This protein binds this small molecule.
Small molecule (SMILES): Cc1ccncc1NC(=O)[C@@H]1C[C@H]1CF

Binding-site contacts:
Ligand atom C10 contacts residue HIS41 of chain 1.A at 3.5 Å.
Ligand atom N contacts residue HIS163 of chain 1.A at 3.0 Å (h-bond).
Ligand atom C7 contacts residue HIS41 of chain 1.A at 4.0 Å.
Ligand atom C2 contacts residue ASN142 of chain 1.A at 3.7 Å.
Ligand atom C3 contacts residue PHE140 of chain 1.A at 3.3 Å (hydrophobic).
Ligand atom C5 contacts residue GLU166 of chain 1.A at 4.1 Å.
Ligand atom C9 contacts residue HIS164 of chain 1.A at 3.8 Å.
Ligand atom C6 contacts residue MET165 of chain 1.A at 3.8 Å (hydrophobic).
Ligand atom C5 contacts residue CYS145 of chain 1.A at 4.0 Å (hydrophobic).
Ligand atom F contacts residue MET165 of chain 1.A at 2.8 Å.
Ligand atom F contacts residue ASP187 of chain 1.A at 3.7 Å.
Ligand atom C2 contacts residue PHE140 of chain 1.A at 4.0 Å (hydrophobic).
Ligand atom C10 contacts residue MET49 of chain 1.A at 3.3 Å (hydrophobic).
Ligand atom C8 contacts residue MET49 of chain 1.A at 3.8 Å (hydrophobic).
Ligand atom C6 contacts residue HIS164 of chain 1.A at 3.8 Å.
Ligand atom C6 contacts residue GLU166 of chain 1.A at 3.9 Å.
Ligand atom C2 contacts residue GLU166 of chain 1.A at 3.7 Å.
Ligand atom C4 contacts residue MET165 of chain 1.A at 3.9 Å (hydrophobic).
Ligand atom N contacts residue PHE140 of chain 1.A at 3.9 Å.
Ligand atom C2 contacts residue LEU141 of chain 1.A at 3.7 Å (hydrophobic).
Ligand atom C10 contacts residue HIS164 of chain 1.A at 3.5 Å.
Ligand atom C4 contacts residue CYS145 of chain 1.A at 3.6 Å (hydrophobic).
Ligand atom C3 contacts residue ASN142 of chain 1.A at 4.1 Å.
Ligand atom C10 contacts residue MET165 of chain 1.A at 3.6 Å (hydrophobic).
Ligand atom C9 contacts residue MET49 of chain 1.A at 3.9 Å (hydrophobic).
Ligand atom C7 contacts residue HIS164 of chain 1.A at 3.5 Å.
Ligand atom F contacts residue HIS164 of chain 1.A at 3.5 Å.
Ligand atom N contacts residue SER144 of chain 1.A at 3.7 Å.
Ligand atom C4 contacts residue HIS163 of chain 1.A at 3.4 Å.
Ligand atom O contacts residue MET165 of chain 1.A at 3.3 Å.
Ligand atom F contacts residue ARG188 of chain 1.A at 4.1 Å.
Ligand atom N contacts residue GLU166 of chain 1.A at 3.8 Å.
Ligand atom N1 contacts residue CYS145 of chain 1.A at 3.8 Å.
Ligand atom C3 contacts residue LEU141 of chain 1.A at 3.6 Å (hydrophobic).
Ligand atom C3 contacts residue GLU166 of chain 1.A at 3.7 Å.
Ligand atom C contacts residue ASN142 of chain 1.A at 3.9 Å.
Ligand atom N contacts residue LEU141 of chain 1.A at 4.0 Å.
Ligand atom C9 contacts residue MET165 of chain 1.A at 3.6 Å (hydrophobic).
Ligand atom O contacts residue GLU166 of chain 1.A at 3.0 Å (salt-bridge).
Ligand atom C4 contacts residue GLU166 of chain 1.A at 3.7 Å.

Sequence of chain 1.A:
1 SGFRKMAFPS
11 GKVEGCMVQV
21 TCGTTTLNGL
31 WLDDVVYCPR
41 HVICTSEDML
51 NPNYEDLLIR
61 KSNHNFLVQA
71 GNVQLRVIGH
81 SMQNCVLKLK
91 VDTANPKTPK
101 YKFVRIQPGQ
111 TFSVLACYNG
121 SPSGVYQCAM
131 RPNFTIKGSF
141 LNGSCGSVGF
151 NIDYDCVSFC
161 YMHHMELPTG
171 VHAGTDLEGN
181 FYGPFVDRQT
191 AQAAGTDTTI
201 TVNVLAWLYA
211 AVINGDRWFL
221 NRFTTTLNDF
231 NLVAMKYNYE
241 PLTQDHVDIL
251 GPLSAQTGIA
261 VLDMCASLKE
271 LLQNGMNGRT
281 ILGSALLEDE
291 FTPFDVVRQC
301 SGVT